Sequence of chain 1.B:
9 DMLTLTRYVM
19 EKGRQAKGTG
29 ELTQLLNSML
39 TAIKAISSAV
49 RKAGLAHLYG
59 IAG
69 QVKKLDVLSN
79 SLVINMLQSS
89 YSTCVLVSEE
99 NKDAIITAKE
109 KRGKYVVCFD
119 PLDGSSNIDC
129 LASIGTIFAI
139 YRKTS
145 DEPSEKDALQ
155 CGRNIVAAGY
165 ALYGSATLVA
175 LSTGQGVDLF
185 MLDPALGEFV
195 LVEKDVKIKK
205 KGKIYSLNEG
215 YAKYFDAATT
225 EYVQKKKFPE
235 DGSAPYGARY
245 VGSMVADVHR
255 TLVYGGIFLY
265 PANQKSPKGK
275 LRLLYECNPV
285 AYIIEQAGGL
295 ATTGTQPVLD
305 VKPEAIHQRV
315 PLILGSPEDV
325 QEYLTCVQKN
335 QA

Sequence of chain 2.B:
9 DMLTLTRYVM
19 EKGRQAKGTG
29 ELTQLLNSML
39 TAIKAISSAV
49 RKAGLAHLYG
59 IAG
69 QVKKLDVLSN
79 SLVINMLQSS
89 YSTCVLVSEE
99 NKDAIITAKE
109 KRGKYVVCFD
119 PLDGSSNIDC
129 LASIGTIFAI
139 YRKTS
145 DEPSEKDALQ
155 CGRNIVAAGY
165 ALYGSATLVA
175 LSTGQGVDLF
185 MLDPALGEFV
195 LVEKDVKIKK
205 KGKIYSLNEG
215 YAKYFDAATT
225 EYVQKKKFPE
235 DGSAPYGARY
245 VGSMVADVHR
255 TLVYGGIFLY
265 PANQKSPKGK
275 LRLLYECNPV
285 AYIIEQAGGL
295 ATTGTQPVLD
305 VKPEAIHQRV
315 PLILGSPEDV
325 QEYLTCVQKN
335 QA

The protein below binds the small molecule below.
Small molecule (SMILES): O=P(O)(O)OC[C@H]1O[C@@](O)(CO)[C@@H](O)[C@@H]1O

Binding-site contacts:
Ligand atom O1P contacts residue ARG243 of chain 2.B at 3.7 Å.
Ligand atom P contacts residue TYR264 of chain 1.B at 3.8 Å.
Ligand atom C1 contacts residue GLY246 of chain 1.B at 3.6 Å.
Ligand atom O2P contacts residue LYS274 of chain 1.B at 3.7 Å.
Ligand atom C6 contacts residue GLY246 of chain 1.B at 3.7 Å.
Ligand atom C5 contacts residue LYS274 of chain 1.B at 3.7 Å.
Ligand atom O3P contacts residue TYR215 of chain 1.B at 3.7 Å.
Ligand atom C1 contacts residue SO41 of chain 1.O at 3.5 Å.
Ligand atom O6 contacts residue LYS274 of chain 1.B at 2.8 Å (salt-bridge).
Ligand atom O3 contacts residue MET248 of chain 1.B at 2.8 Å (h-bond).
Ligand atom O2 contacts residue ASP121 of chain 1.B at 3.7 Å.
Ligand atom C4 contacts residue MET248 of chain 1.B at 3.6 Å (hydrophobic).
Ligand atom C6 contacts residue TYR244 of chain 1.B at 3.4 Å (hydrophobic).
Ligand atom C5 contacts residue GLY246 of chain 1.B at 3.9 Å.
Ligand atom P contacts residue ARG243 of chain 2.B at 3.8 Å.
Ligand atom O2 contacts residue GLU280 of chain 1.B at 3.6 Å.
Ligand atom O6 contacts residue TYR264 of chain 1.B at 3.8 Å.
Ligand atom O1P contacts residue TYR264 of chain 1.B at 3.7 Å.
Ligand atom O1P contacts residue TYR244 of chain 1.B at 2.5 Å (h-bond).
Ligand atom O4 contacts residue MET248 of chain 1.B at 3.4 Å (h-bond).
Ligand atom O3 contacts residue SER247 of chain 1.B at 3.5 Å.
Ligand atom O2 contacts residue SO41 of chain 1.O at 3.5 Å (h-bond).
Ligand atom O1 contacts residue SER124 of chain 1.B at 3.8 Å.
Ligand atom C3 contacts residue ASP121 of chain 1.B at 3.5 Å.
Ligand atom O2P contacts residue TYR264 of chain 1.B at 2.7 Å (h-bond).
Ligand atom O3 contacts residue ASP121 of chain 1.B at 2.5 Å (salt-bridge).
Ligand atom C2 contacts residue LYS274 of chain 1.B at 3.9 Å.
Ligand atom O1 contacts residue LYS274 of chain 1.B at 3.5 Å (salt-bridge).
Ligand atom O2P contacts residue TYR215 of chain 1.B at 2.7 Å (h-bond).
Ligand atom C3 contacts residue MET248 of chain 1.B at 3.5 Å (hydrophobic).
Ligand atom P contacts residue TYR244 of chain 1.B at 3.8 Å.
Ligand atom C6 contacts residue LYS274 of chain 1.B at 3.8 Å.
Ligand atom O1P contacts residue ASN212 of chain 1.B at 3.0 Å (h-bond).
Ligand atom C4 contacts residue GLY246 of chain 1.B at 3.3 Å.
Ligand atom P contacts residue TYR215 of chain 1.B at 3.7 Å.
Ligand atom P contacts residue LYS274 of chain 1.B at 3.8 Å.
Ligand atom O3P contacts residue ARG243 of chain 2.B at 2.8 Å (salt-bridge).
Ligand atom O5 contacts residue LYS274 of chain 1.B at 2.8 Å (salt-bridge).
Ligand atom P contacts residue ASN212 of chain 1.B at 3.9 Å.
Ligand atom O1 contacts residue SO41 of chain 1.O at 3.2 Å (h-bond).